Binding-site contacts:
Ligand atom CG2 contacts residue PHE76 of chain 46.B at 3.8 Å (hydrophobic).

Sequence of chain 46.B:
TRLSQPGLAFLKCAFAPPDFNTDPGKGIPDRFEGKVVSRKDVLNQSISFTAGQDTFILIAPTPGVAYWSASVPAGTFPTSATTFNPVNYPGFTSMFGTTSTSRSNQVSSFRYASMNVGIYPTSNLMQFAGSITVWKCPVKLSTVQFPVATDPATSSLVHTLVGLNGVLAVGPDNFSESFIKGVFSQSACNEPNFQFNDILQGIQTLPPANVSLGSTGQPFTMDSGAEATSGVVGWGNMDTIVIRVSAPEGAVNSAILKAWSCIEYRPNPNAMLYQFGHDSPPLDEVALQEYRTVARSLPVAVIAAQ

The small molecule below binds the protein below.
Small molecule (SMILES): CC(C)[C@H](NC(=O)[C@H](CCCN=C(N)N)NC(=O)[C@@H](N)CCC(=O)O)C(=O)N[C@H](C=O)CCCCN